This small molecule binds to this protein.
Small molecule (SMILES): C#CCCc1ncc(COP(=O)(O)O)c(C)c1O

Sequence of chain 1.B:
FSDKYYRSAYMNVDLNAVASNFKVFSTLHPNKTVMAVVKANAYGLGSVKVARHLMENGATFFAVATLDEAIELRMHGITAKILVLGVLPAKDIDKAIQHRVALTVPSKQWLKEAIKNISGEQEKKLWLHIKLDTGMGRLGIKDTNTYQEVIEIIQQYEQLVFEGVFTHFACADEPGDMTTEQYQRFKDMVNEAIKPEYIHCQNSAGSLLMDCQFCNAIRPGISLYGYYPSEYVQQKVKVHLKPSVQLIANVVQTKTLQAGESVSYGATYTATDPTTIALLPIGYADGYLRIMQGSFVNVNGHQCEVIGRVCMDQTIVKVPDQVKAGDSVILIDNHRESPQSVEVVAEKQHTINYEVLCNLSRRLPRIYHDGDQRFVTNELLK

Binding-site contacts:
Ligand atom C1 contacts residue HIS190 of chain 1.A at 3.6 Å.
Ligand atom C3 contacts residue LEU107 of chain 1.A at 3.8 Å (hydrophobic).
Ligand atom P contacts residue ILE244 of chain 1.A at 3.8 Å.
Ligand atom O1P contacts residue TYR376 of chain 1.A at 3.3 Å.
Ligand atom O2P contacts residue GLY243 of chain 1.A at 3.0 Å (h-bond).
Ligand atom C2 contacts residue HIS190 of chain 1.A at 3.5 Å.
Ligand atom P contacts residue TYR65 of chain 1.A at 3.7 Å.
Ligand atom O4P contacts residue ASN225 of chain 1.A at 3.6 Å.
Ligand atom C2A contacts residue ARG241 of chain 1.A at 3.8 Å.
Ligand atom O4P contacts residue TYR65 of chain 1.A at 3.6 Å.
Ligand atom C8 contacts residue LYS153 of chain 1.A at 3.4 Å.
Ligand atom O1P contacts residue ILE244 of chain 1.A at 2.8 Å (h-bond).
Ligand atom C8 contacts residue LEU107 of chain 1.A at 3.1 Å (hydrophobic).
Ligand atom O2P contacts residue ASN225 of chain 1.A at 3.7 Å.
Ligand atom O2P contacts residue SER226 of chain 1.A at 2.6 Å (h-bond).
Ligand atom C5 contacts residue LYS61 of chain 1.A at 3.7 Å.
Ligand atom C6 contacts residue ARG241 of chain 1.A at 3.5 Å.
Ligand atom C4 contacts residue LYS61 of chain 1.A at 2.3 Å.
Ligand atom C2 contacts residue ARG241 of chain 1.A at 3.7 Å.
Ligand atom C5A contacts residue ARG241 of chain 1.A at 3.5 Å.
Ligand atom C4A contacts residue TYR65 of chain 1.A at 3.4 Å (hydrophobic).
Ligand atom P contacts residue TYR376 of chain 1.A at 3.8 Å.
Ligand atom O1P contacts residue TYR65 of chain 1.A at 2.6 Å (h-bond).
Ligand atom C5A contacts residue GLY243 of chain 1.A at 3.8 Å.
Ligand atom C2 contacts residue LEU107 of chain 1.A at 3.9 Å (hydrophobic).
Ligand atom C5A contacts residue TYR65 of chain 1.A at 3.5 Å (hydrophobic).
Ligand atom N1 contacts residue HIS190 of chain 1.A at 3.3 Å.
Ligand atom C6 contacts residue HIS190 of chain 1.A at 3.5 Å.
Ligand atom P contacts residue SER226 of chain 1.A at 3.9 Å.
Ligand atom O2P contacts residue ILE244 of chain 1.A at 3.6 Å.
Ligand atom O3P contacts residue TYR376 of chain 1.A at 2.6 Å (h-bond).
Ligand atom O1P contacts residue GLY243 of chain 1.A at 3.5 Å.
Ligand atom O3 contacts residue LYS61 of chain 1.A at 2.6 Å (salt-bridge).
Ligand atom C7 contacts residue ARG160 of chain 1.A at 3.6 Å.
Ligand atom C1 contacts residue ARG160 of chain 1.A at 3.5 Å.
Ligand atom C4A contacts residue LYS61 of chain 1.A at 1.3 Å.
Ligand atom C4A contacts residue ACT1 of chain 1.Z at 3.7 Å.
Ligand atom O3 contacts residue LEU107 of chain 1.A at 3.8 Å.
Ligand atom C3 contacts residue LYS61 of chain 1.A at 2.8 Å.
Ligand atom N1 contacts residue ARG241 of chain 1.A at 2.9 Å (salt-bridge).

Sequence of chain 1.A:
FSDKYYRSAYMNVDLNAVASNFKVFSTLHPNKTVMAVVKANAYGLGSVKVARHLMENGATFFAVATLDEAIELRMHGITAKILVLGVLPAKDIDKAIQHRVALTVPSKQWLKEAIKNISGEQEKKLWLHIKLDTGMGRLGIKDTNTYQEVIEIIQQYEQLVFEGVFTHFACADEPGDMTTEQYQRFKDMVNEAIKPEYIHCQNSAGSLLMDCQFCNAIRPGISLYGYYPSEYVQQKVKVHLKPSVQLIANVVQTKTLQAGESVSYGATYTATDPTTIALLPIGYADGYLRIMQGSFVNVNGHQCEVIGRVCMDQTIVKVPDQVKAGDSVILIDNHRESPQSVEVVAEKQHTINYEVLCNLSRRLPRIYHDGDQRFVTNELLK